This small molecule binds to this protein.
Small molecule (SMILES): CCCCC[C@H](O)/C=C/[C@@H]1[C@@H](C/C=C\CCCC(=O)O)[C@H]2CO[C@@H]1C2

Sequence of chain 1.E:
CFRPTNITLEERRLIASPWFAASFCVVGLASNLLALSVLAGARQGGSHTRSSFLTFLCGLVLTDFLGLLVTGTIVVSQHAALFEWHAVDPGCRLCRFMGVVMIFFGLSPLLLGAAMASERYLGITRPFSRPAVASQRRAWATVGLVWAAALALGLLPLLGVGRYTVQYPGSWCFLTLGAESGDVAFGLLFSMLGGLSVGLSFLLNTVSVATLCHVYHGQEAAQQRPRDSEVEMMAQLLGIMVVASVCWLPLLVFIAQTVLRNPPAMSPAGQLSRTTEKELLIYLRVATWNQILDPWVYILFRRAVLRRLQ

Binding-site contacts:
Ligand atom C2 contacts residue LEU344 of chain 1.E at 3.7 Å (hydrophobic).
Ligand atom O5 contacts residue ALA84 of chain 1.E at 3.8 Å.
Ligand atom O2 contacts residue VAL138 of chain 1.E at 3.8 Å.
Ligand atom O1 contacts residue ALA84 of chain 1.E at 3.3 Å.
Ligand atom C20 contacts residue PHE253 of chain 1.E at 3.5 Å (hydrophobic).
Ligand atom C10 contacts residue THR134 of chain 1.E at 3.3 Å.
Ligand atom O1 contacts residue ARG348 of chain 1.E at 3.2 Å (salt-bridge).
Ligand atom O2 contacts residue SER234 of chain 1.E at 2.6 Å (h-bond).
Ligand atom C11 contacts residue LEU131 of chain 1.E at 3.8 Å (hydrophobic).
Ligand atom C6 contacts residue LEU347 of chain 1.E at 3.7 Å (hydrophobic).
Ligand atom C1 contacts residue ARG348 of chain 1.E at 3.8 Å.
Ligand atom C11 contacts residue THR351 of chain 1.E at 3.7 Å.
Ligand atom O1 contacts residue HIS142 of chain 1.E at 3.3 Å (h-bond).
Ligand atom O1 contacts residue SER80 of chain 1.E at 3.6 Å.
Ligand atom C4 contacts residue TRP235 of chain 1.E at 3.8 Å (hydrophobic).
Ligand atom C9 contacts residue THR134 of chain 1.E at 3.8 Å.
Ligand atom C18 contacts residue GLY169 of chain 1.E at 3.6 Å.
Ligand atom C1 contacts residue HIS142 of chain 1.E at 3.3 Å.
Ligand atom C5 contacts residue LEU347 of chain 1.E at 3.5 Å (hydrophobic).
Ligand atom C21 contacts residue ALA84 of chain 1.E at 3.8 Å (hydrophobic).
Ligand atom C2 contacts residue ALA84 of chain 1.E at 3.8 Å (hydrophobic).
Ligand atom C10 contacts residue CYS88 of chain 1.E at 3.6 Å (hydrophobic).
Ligand atom C20 contacts residue TRP311 of chain 1.E at 3.6 Å (hydrophobic).
Ligand atom O3 contacts residue LEU131 of chain 1.E at 3.8 Å.
Ligand atom C19 contacts residue TRP311 of chain 1.E at 3.5 Å (hydrophobic).
Ligand atom C1 contacts residue SER234 of chain 1.E at 3.7 Å.
Ligand atom C20 contacts residue PHE237 of chain 1.E at 3.6 Å (hydrophobic).
Ligand atom C3 contacts residue ALA84 of chain 1.E at 3.7 Å (hydrophobic).
Ligand atom C1 contacts residue ALA84 of chain 1.E at 3.7 Å (hydrophobic).
Ligand atom C12 contacts residue THR351 of chain 1.E at 3.7 Å.
Ligand atom C21 contacts residue CYS88 of chain 1.E at 3.9 Å (hydrophobic).
Ligand atom C19 contacts residue LEU347 of chain 1.E at 3.7 Å (hydrophobic).
Ligand atom C18 contacts residue MET165 of chain 1.E at 3.6 Å (hydrophobic).
Ligand atom C13 contacts residue LEU131 of chain 1.E at 3.6 Å (hydrophobic).
Ligand atom C3 contacts residue VAL138 of chain 1.E at 3.7 Å (hydrophobic).
Ligand atom C5 contacts residue TRP235 of chain 1.E at 3.5 Å (hydrophobic).
Ligand atom O2 contacts residue HIS142 of chain 1.E at 2.7 Å (h-bond).
Ligand atom O3 contacts residue GLN354 of chain 1.E at 3.1 Å (h-bond).
Ligand atom O5 contacts residue CYS88 of chain 1.E at 3.7 Å.
Ligand atom C4 contacts residue LEU347 of chain 1.E at 3.6 Å (hydrophobic).